Sequence of chain 1.H:
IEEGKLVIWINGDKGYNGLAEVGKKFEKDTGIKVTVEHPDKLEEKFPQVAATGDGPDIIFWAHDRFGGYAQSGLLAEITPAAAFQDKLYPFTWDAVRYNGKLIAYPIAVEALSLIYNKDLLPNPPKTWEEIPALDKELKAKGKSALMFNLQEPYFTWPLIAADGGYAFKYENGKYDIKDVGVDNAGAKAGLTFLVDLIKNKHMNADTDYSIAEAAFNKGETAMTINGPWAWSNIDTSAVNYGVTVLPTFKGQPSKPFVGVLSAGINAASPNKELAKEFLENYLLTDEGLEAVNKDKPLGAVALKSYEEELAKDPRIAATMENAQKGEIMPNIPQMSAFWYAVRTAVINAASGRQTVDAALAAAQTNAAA

Binding-site contacts:
Ligand atom O3 contacts residue TRP350 of chain 1.H at 3.6 Å.
Ligand atom O2 contacts residue TRP240 of chain 1.H at 3.8 Å.
Ligand atom C6 contacts residue GLU163 of chain 1.H at 3.3 Å.
Ligand atom O5 contacts residue TYR165 of chain 1.H at 3.4 Å.
Ligand atom O2 contacts residue ASP75 of chain 1.H at 2.6 Å (salt-bridge).
Ligand atom O4 contacts residue TRP350 of chain 1.H at 3.9 Å.
Ligand atom C1 contacts residue LYS25 of chain 1.H at 3.9 Å.
Ligand atom C6 contacts residue TRP350 of chain 1.H at 3.6 Å (hydrophobic).
Ligand atom C2 contacts residue GLU121 of chain 1.H at 3.7 Å.
Ligand atom O6 contacts residue PRO164 of chain 1.H at 3.2 Å.
Ligand atom O2 contacts residue GLU121 of chain 1.H at 2.5 Å (salt-bridge).
Ligand atom O2 contacts residue LYS25 of chain 1.H at 3.6 Å.
Ligand atom O3 contacts residue ALA73 of chain 1.H at 3.4 Å.
Ligand atom C3 contacts residue TRP350 of chain 1.H at 4.0 Å (hydrophobic).
Ligand atom C1 contacts residue ASP24 of chain 1.H at 3.8 Å.
Ligand atom C4 contacts residue TYR165 of chain 1.H at 3.9 Å (hydrophobic).
Ligand atom O6 contacts residue GLU163 of chain 1.H at 2.9 Å (salt-bridge).
Ligand atom O3 contacts residue ASP75 of chain 1.H at 2.4 Å (salt-bridge).
Ligand atom C6 contacts residue TYR165 of chain 1.H at 4.0 Å (hydrophobic).
Ligand atom O3 contacts residue ARG76 of chain 1.H at 3.5 Å (salt-bridge).
Ligand atom O2 contacts residue ALA73 of chain 1.H at 3.3 Å.
Ligand atom C2 contacts residue TRP350 of chain 1.H at 3.9 Å (hydrophobic).
Ligand atom C2 contacts residue TRP240 of chain 1.H at 3.9 Å (hydrophobic).
Ligand atom O1 contacts residue ASN22 of chain 1.H at 3.7 Å.
Ligand atom C1 contacts residue TRP240 of chain 1.H at 3.7 Å (hydrophobic).
Ligand atom O5 contacts residue TRP350 of chain 1.H at 4.0 Å.
Ligand atom C1 contacts residue TYR165 of chain 1.H at 3.9 Å (hydrophobic).
Ligand atom O3 contacts residue TRP72 of chain 1.H at 3.7 Å.
Ligand atom O2 contacts residue MET340 of chain 1.H at 4.0 Å.
Ligand atom C4 contacts residue TRP350 of chain 1.H at 3.5 Å (hydrophobic).
Ligand atom C3 contacts residue TRP72 of chain 1.H at 3.8 Å (hydrophobic).
Ligand atom O4 contacts residue ARG76 of chain 1.H at 3.7 Å.
Ligand atom O1 contacts residue ASP24 of chain 1.H at 3.2 Å (salt-bridge).
Ligand atom O1 contacts residue LYS25 of chain 1.H at 3.0 Å (salt-bridge).
Ligand atom C3 contacts residue ASP75 of chain 1.H at 3.4 Å.
Ligand atom C2 contacts residue ASP75 of chain 1.H at 3.4 Å.
Ligand atom C6 contacts residue PRO164 of chain 1.H at 3.8 Å (hydrophobic).
Ligand atom O3 contacts residue GLU121 of chain 1.H at 4.0 Å.
Ligand atom O6 contacts residue TYR165 of chain 1.H at 3.1 Å (h-bond).
Ligand atom O2 contacts residue TRP72 of chain 1.H at 3.6 Å.

This protein binds this small molecule.
Small molecule (SMILES): OC[C@H]1O[C@H](O[C@H]2[C@H](O)[C@@H](O)[C@@H](O)O[C@@H]2CO)[C@H](O)[C@@H](O)[C@@H]1O